Sequence of chain 1.A:
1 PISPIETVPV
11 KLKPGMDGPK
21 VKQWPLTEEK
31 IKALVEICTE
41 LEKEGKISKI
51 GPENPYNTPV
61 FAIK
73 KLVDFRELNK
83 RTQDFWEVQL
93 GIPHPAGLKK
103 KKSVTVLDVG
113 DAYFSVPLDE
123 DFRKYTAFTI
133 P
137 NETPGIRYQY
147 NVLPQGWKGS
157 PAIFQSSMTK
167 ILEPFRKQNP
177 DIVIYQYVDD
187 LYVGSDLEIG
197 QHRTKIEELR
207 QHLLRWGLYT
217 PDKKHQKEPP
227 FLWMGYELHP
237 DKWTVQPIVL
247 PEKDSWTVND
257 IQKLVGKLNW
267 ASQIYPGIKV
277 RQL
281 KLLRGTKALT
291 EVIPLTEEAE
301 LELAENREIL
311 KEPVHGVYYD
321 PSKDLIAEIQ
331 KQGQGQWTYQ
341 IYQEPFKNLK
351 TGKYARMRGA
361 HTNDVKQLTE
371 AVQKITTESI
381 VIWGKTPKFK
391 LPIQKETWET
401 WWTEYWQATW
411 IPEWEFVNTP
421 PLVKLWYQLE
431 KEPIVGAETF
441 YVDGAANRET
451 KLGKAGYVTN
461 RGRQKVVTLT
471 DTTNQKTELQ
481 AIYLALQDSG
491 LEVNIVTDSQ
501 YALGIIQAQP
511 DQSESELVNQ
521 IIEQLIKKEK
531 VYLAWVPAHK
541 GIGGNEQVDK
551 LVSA

Binding-site contacts:
Ligand atom N8 contacts residue TYR188 of chain 1.A at 3.6 Å.
Ligand atom C11 contacts residue HIS235 of chain 1.A at 3.5 Å.
Ligand atom C6 contacts residue TYR181 of chain 1.A at 3.8 Å (hydrophobic).
Ligand atom C5 contacts residue TYR181 of chain 1.A at 3.1 Å (hydrophobic).
Ligand atom C9 contacts residue VAL106 of chain 1.A at 4.0 Å (hydrophobic).
Ligand atom CB contacts residue TYR188 of chain 1.A at 3.3 Å (hydrophobic).
Ligand atom N3 contacts residue LEU100 of chain 1.A at 3.5 Å.
Ligand atom C11 contacts residue TYR318 of chain 1.A at 3.7 Å (hydrophobic).
Ligand atom CC contacts residue VAL179 of chain 1.A at 3.9 Å (hydrophobic).
Ligand atom C4 contacts residue TYR181 of chain 1.A at 3.6 Å (hydrophobic).
Ligand atom C13 contacts residue LEU100 of chain 1.A at 3.8 Å (hydrophobic).
Ligand atom C15 contacts residue LEU100 of chain 1.A at 3.8 Å (hydrophobic).
Ligand atom CC contacts residue VAL189 of chain 1.A at 4.0 Å (hydrophobic).
Ligand atom CD contacts residue TYR181 of chain 1.A at 4.2 Å (hydrophobic).
Ligand atom C2 contacts residue LEU100 of chain 1.A at 4.0 Å (hydrophobic).
Ligand atom N14 contacts residue LEU100 of chain 1.A at 3.8 Å.
Ligand atom C11 contacts residue LEU100 of chain 1.A at 3.8 Å (hydrophobic).
Ligand atom CB contacts residue VAL179 of chain 1.A at 3.8 Å (hydrophobic).
Ligand atom C5 contacts residue PRO95 of chain 1.A at 4.0 Å (hydrophobic).
Ligand atom OE contacts residue LEU234 of chain 1.A at 3.1 Å.
Ligand atom N3 contacts residue TYR181 of chain 1.A at 4.0 Å.
Ligand atom OE contacts residue PHE227 of chain 1.A at 3.5 Å.
Ligand atom C12 contacts residue TYR318 of chain 1.A at 3.5 Å (hydrophobic).
Ligand atom C9 contacts residue LEU234 of chain 1.A at 3.7 Å (hydrophobic).
Ligand atom CD contacts residue TRP229 of chain 1.A at 3.6 Å (hydrophobic).
Ligand atom C13 contacts residue LYS101 of chain 1.A at 3.5 Å.
Ligand atom C4 contacts residue LEU100 of chain 1.A at 3.7 Å (hydrophobic).
Ligand atom CC contacts residue GLY190 of chain 1.A at 3.3 Å.
Ligand atom C12 contacts residue LEU100 of chain 1.A at 3.9 Å (hydrophobic).
Ligand atom C12 contacts residue HIS235 of chain 1.A at 3.5 Å.
Ligand atom C10 contacts residue LEU100 of chain 1.A at 3.8 Å (hydrophobic).
Ligand atom C11 contacts residue LEU234 of chain 1.A at 4.0 Å (hydrophobic).
Ligand atom CD contacts residue TYR188 of chain 1.A at 3.8 Å (hydrophobic).
Ligand atom OE contacts residue VAL106 of chain 1.A at 3.8 Å.
Ligand atom C4 contacts residue PRO95 of chain 1.A at 4.0 Å (hydrophobic).
Ligand atom C7 contacts residue TYR188 of chain 1.A at 3.9 Å (hydrophobic).
Ligand atom CB contacts residue GLY190 of chain 1.A at 4.0 Å.
Ligand atom C12 contacts residue PRO236 of chain 1.A at 4.0 Å (hydrophobic).
Ligand atom N14 contacts residue LYS101 of chain 1.A at 4.1 Å.
Ligand atom C6 contacts residue TYR188 of chain 1.A at 4.0 Å (hydrophobic).

A protein and the small-molecule ligand that binds it are described below.
Small molecule (SMILES): Cc1ccnc2c1NC(=O)c1cccnc1N2C1CC1